The small molecule below binds the protein below.
Small molecule (SMILES): O=C(O)c1ccc(Nc2nccc(Nc3ccccc3C(=O)O)n2)cc1

Sequence of chain 1.A:
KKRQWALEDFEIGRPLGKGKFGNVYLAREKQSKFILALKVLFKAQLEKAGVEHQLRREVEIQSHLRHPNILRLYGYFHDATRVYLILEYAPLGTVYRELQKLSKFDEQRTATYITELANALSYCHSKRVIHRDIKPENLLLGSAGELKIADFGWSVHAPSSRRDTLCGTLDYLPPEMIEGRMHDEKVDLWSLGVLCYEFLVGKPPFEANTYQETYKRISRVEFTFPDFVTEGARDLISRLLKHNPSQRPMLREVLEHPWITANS

Binding-site contacts:
Ligand atom O23 contacts residue LYS40 of chain 1.A at 3.5 Å (salt-bridge).
Ligand atom O26 contacts residue ARG15 of chain 1.A at 2.5 Å (salt-bridge).
Ligand atom C18 contacts residue GLY18 of chain 1.A at 3.5 Å.
Ligand atom C05 contacts residue GLY94 of chain 1.A at 3.5 Å.
Ligand atom C08 contacts residue GLY94 of chain 1.A at 3.9 Å.
Ligand atom N03 contacts residue ALA91 of chain 1.A at 3.1 Å (h-bond).
Ligand atom C14 contacts residue ALA38 of chain 1.A at 3.7 Å (hydrophobic).
Ligand atom C18 contacts residue LEU17 of chain 1.A at 4.0 Å (hydrophobic).
Ligand atom O23 contacts residue ASP152 of chain 1.A at 3.6 Å (salt-bridge).
Ligand atom O24 contacts residue ASP152 of chain 1.A at 3.0 Å (salt-bridge).
Ligand atom C17 contacts residue VAL25 of chain 1.A at 3.8 Å (hydrophobic).
Ligand atom C18 contacts residue LYS19 of chain 1.A at 3.9 Å.
Ligand atom C13 contacts residue VAL25 of chain 1.A at 3.7 Å (hydrophobic).
Ligand atom C12 contacts residue ALA91 of chain 1.A at 3.9 Å (hydrophobic).
Ligand atom C08 contacts residue LEU17 of chain 1.A at 3.8 Å (hydrophobic).
Ligand atom C15 contacts residue ALA38 of chain 1.A at 3.3 Å (hydrophobic).
Ligand atom C22 contacts residue ASP152 of chain 1.A at 3.8 Å.
Ligand atom C11 contacts residue ARG15 of chain 1.A at 3.5 Å.
Ligand atom O24 contacts residue GLU138 of chain 1.A at 3.9 Å.
Ligand atom C07 contacts residue LEU17 of chain 1.A at 3.8 Å (hydrophobic).
Ligand atom C09 contacts residue ALA91 of chain 1.A at 3.3 Å (hydrophobic).
Ligand atom C07 contacts residue GLY94 of chain 1.A at 4.0 Å.
Ligand atom C20 contacts residue LYS19 of chain 1.A at 4.0 Å.
Ligand atom C06 contacts residue GLY94 of chain 1.A at 3.7 Å.
Ligand atom C09 contacts residue GLY94 of chain 1.A at 3.8 Å.
Ligand atom C15 contacts residue ALA91 of chain 1.A at 3.9 Å (hydrophobic).
Ligand atom N01 contacts residue ALA91 of chain 1.A at 2.9 Å (h-bond).
Ligand atom C11 contacts residue ARG98 of chain 1.A at 4.0 Å.
Ligand atom N04 contacts residue VAL25 of chain 1.A at 3.5 Å.
Ligand atom C10 contacts residue GLY94 of chain 1.A at 3.5 Å.
Ligand atom C08 contacts residue ALA91 of chain 1.A at 3.2 Å (hydrophobic).
Ligand atom C19 contacts residue LYS19 of chain 1.A at 3.6 Å.
Ligand atom C14 contacts residue VAL25 of chain 1.A at 3.7 Å (hydrophobic).
Ligand atom C15 contacts residue GLU89 of chain 1.A at 3.5 Å.
Ligand atom N03 contacts residue TYR90 of chain 1.A at 3.9 Å.
Ligand atom C16 contacts residue VAL25 of chain 1.A at 3.7 Å (hydrophobic).
Ligand atom C07 contacts residue ARG15 of chain 1.A at 3.5 Å.
Ligand atom C06 contacts residue ARG15 of chain 1.A at 3.9 Å.
Ligand atom O26 contacts residue LEU17 of chain 1.A at 4.0 Å.
Ligand atom O25 contacts residue ARG98 of chain 1.A at 2.8 Å (salt-bridge).